Binding-site contacts:
Ligand atom C2 contacts residue ASN261 of chain 1.B at 2.4 Å.
Ligand atom C5 contacts residue ASN261 of chain 1.B at 3.6 Å.
Ligand atom N2 contacts residue ASN261 of chain 1.B at 2.8 Å (h-bond).
Ligand atom O7 contacts residue ASN261 of chain 1.B at 2.8 Å (h-bond).
Ligand atom O5 contacts residue ASN261 of chain 1.B at 2.4 Å (h-bond).
Ligand atom C8 contacts residue ALA260 of chain 1.B at 4.3 Å (hydrophobic).
Ligand atom C8 contacts residue ASN261 of chain 1.B at 4.3 Å.
Ligand atom C4 contacts residue ASN261 of chain 1.B at 4.2 Å.
Ligand atom C3 contacts residue ASN261 of chain 1.B at 3.7 Å.
Ligand atom C1 contacts residue ASN261 of chain 1.B at 1.4 Å.
Ligand atom C7 contacts residue ASN261 of chain 1.B at 3.0 Å.

A small-molecule ligand and the protein it binds are described below.
Small molecule (SMILES): CC(=O)N[C@@H]1[C@@H](O)[C@H](O)[C@@H](CO)O[C@H]1O

Sequence of chain 1.B:
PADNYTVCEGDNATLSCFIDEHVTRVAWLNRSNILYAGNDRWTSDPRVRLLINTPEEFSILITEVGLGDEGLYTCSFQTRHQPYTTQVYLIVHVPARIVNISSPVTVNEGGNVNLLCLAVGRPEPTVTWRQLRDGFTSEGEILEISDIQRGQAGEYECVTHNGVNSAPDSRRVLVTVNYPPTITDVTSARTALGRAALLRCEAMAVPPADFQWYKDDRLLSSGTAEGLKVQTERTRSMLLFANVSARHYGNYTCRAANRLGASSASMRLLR